Sequence of chain 1.BB:
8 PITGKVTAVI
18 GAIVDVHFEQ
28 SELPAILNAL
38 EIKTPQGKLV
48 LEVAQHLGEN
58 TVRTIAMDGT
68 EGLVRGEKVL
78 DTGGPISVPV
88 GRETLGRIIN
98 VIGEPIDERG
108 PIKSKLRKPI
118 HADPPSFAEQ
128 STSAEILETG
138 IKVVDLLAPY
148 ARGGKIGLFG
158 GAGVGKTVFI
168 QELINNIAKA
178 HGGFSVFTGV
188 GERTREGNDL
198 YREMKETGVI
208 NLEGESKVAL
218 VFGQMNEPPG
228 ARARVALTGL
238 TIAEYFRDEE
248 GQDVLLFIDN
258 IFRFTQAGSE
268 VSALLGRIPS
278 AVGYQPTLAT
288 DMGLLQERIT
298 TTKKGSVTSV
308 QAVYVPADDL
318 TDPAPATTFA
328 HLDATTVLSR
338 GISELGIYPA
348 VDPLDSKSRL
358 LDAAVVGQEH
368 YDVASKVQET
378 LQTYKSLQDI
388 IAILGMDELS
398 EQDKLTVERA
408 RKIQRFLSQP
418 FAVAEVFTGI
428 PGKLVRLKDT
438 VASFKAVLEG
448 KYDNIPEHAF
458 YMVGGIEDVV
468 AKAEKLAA

Sequence of chain 1.YA:
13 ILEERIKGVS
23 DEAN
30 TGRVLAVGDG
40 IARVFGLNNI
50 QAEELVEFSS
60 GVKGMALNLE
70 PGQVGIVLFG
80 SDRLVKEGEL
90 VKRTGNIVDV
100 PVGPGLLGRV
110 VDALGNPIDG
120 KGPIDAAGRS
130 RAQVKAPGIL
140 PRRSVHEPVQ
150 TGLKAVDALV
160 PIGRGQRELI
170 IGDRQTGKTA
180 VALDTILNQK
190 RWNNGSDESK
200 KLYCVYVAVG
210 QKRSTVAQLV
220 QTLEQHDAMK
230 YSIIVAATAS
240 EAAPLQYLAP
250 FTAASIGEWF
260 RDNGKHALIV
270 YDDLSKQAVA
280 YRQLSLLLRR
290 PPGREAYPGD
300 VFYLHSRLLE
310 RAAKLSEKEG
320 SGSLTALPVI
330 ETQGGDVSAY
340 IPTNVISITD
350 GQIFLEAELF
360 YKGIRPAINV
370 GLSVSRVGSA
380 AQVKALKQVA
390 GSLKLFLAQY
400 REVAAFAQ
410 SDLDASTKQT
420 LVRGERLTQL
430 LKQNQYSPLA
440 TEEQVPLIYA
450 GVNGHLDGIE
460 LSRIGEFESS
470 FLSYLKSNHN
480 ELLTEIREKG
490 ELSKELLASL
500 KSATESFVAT

Binding-site contacts:
Ligand atom O1B contacts residue GLY176 of chain 1.YA at 3.0 Å (h-bond).
Ligand atom O1B contacts residue THR175 of chain 1.YA at 2.6 Å (h-bond).
Ligand atom PB contacts residue GLY176 of chain 1.YA at 3.4 Å.
Ligand atom O3A contacts residue LYS177 of chain 1.YA at 3.2 Å (salt-bridge).
Ligand atom PB contacts residue LYS177 of chain 1.YA at 3.3 Å.
Ligand atom O3A contacts residue GLY176 of chain 1.YA at 2.6 Å (h-bond).
Ligand atom O1B contacts residue LYS177 of chain 1.YA at 3.1 Å (salt-bridge).
Ligand atom O1A contacts residue ALA179 of chain 1.YA at 2.6 Å (h-bond).
Ligand atom N7 contacts residue ALA179 of chain 1.YA at 3.6 Å.
Ligand atom O3G contacts residue GLU330 of chain 1.YA at 3.7 Å.
Ligand atom O2B contacts residue THR178 of chain 1.YA at 3.0 Å (h-bond).
Ligand atom O1B contacts residue ASP172 of chain 1.YA at 3.8 Å.
Ligand atom PA contacts residue GLY176 of chain 1.YA at 3.8 Å.
Ligand atom C5' contacts residue GLN174 of chain 1.YA at 3.5 Å.
Ligand atom O2G contacts residue MG1 of chain 1.VB at 1.8 Å.
Ligand atom PG contacts residue MG1 of chain 1.VB at 3.3 Å.
Ligand atom O2G contacts residue THR178 of chain 1.YA at 3.6 Å.
Ligand atom O3G contacts residue GLN174 of chain 1.YA at 3.2 Å (h-bond).
Ligand atom N6 contacts residue GLN432 of chain 1.YA at 2.8 Å (h-bond).
Ligand atom C4 contacts residue GLN434 of chain 1.YA at 3.8 Å.
Ligand atom PG contacts residue GLN174 of chain 1.YA at 3.8 Å.
Ligand atom O1A contacts residue THR178 of chain 1.YA at 3.3 Å.
Ligand atom O3A contacts residue THR175 of chain 1.YA at 3.6 Å.
Ligand atom C6 contacts residue ARG364 of chain 1.YA at 3.5 Å.
Ligand atom O2A contacts residue MG1 of chain 1.VB at 3.4 Å.
Ligand atom O2B contacts residue LYS177 of chain 1.YA at 3.3 Å (salt-bridge).
Ligand atom N1 contacts residue GLN434 of chain 1.YA at 3.5 Å (h-bond).
Ligand atom O1G contacts residue GLN174 of chain 1.YA at 3.1 Å (h-bond).
Ligand atom O1B contacts residue GLN174 of chain 1.YA at 3.3 Å (h-bond).
Ligand atom N3B contacts residue GLN174 of chain 1.YA at 3.1 Å (h-bond).
Ligand atom O1A contacts residue GLY176 of chain 1.YA at 3.8 Å.
Ligand atom C2' contacts residue GLN434 of chain 1.YA at 3.3 Å.
Ligand atom N6 contacts residue ARG364 of chain 1.YA at 3.1 Å.
Ligand atom O2B contacts residue MG1 of chain 1.VB at 2.6 Å.
Ligand atom C8 contacts residue ALA179 of chain 1.YA at 3.6 Å (hydrophobic).
Ligand atom O4' contacts residue PHE359 of chain 1.YA at 3.5 Å.
Ligand atom PB contacts residue THR175 of chain 1.YA at 3.5 Å.
Ligand atom O2' contacts residue GLN434 of chain 1.YA at 3.2 Å (h-bond).
Ligand atom O3G contacts residue ARG173 of chain 1.YA at 3.5 Å.
Ligand atom N9 contacts residue GLN434 of chain 1.YA at 3.7 Å.

The protein below binds the small molecule below.
Small molecule (SMILES): Nc1ncnc2c1ncn2[C@@H]1O[C@H](CO[P](=O)(O)O[P](=O)(O)NP(=O)(O)O)[C@@H](O)[C@H]1O